Binding-site contacts:
Ligand atom C1 contacts residue ASN1134 of chain 1.A at 1.4 Å.
Ligand atom O7 contacts residue ASN1134 of chain 1.A at 4.2 Å.
Ligand atom C5 contacts residue ASN1134 of chain 1.A at 3.7 Å.
Ligand atom C4 contacts residue ASN1134 of chain 1.A at 4.2 Å.
Ligand atom C3 contacts residue ASN1134 of chain 1.A at 3.8 Å.
Ligand atom C7 contacts residue ASN1134 of chain 1.A at 3.8 Å.
Ligand atom O5 contacts residue ASN1134 of chain 1.A at 2.4 Å (h-bond).
Ligand atom C2 contacts residue ASN1134 of chain 1.A at 2.5 Å.
Ligand atom N2 contacts residue ASN1134 of chain 1.A at 2.9 Å (h-bond).

Sequence of chain 1.A:
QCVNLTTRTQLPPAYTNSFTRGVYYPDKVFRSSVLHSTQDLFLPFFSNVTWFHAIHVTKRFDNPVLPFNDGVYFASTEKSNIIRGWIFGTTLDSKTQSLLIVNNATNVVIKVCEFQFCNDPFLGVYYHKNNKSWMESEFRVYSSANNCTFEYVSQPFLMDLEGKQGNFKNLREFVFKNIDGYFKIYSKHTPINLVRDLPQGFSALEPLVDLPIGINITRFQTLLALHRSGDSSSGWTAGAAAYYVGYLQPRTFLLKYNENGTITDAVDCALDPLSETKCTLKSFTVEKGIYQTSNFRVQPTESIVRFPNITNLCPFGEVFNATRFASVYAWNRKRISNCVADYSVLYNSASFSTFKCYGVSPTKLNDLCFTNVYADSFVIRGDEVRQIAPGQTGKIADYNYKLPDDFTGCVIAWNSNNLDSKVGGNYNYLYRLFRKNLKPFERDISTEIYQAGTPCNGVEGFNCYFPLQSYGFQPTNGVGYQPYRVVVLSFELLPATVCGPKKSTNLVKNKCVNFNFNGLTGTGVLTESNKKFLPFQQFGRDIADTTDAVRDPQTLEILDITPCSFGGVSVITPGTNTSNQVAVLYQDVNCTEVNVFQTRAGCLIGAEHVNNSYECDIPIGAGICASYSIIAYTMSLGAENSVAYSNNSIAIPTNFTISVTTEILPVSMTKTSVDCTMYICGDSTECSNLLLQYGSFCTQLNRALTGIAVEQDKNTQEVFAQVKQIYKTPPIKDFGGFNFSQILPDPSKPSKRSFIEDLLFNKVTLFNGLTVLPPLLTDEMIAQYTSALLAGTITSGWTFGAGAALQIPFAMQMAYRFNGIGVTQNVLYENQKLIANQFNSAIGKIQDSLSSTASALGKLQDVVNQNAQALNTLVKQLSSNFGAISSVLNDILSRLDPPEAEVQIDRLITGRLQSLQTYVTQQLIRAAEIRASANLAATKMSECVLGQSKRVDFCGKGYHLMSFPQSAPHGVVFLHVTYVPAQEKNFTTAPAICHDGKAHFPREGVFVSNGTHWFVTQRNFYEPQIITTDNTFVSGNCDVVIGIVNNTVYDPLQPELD

The protein below binds the small molecule below.
Small molecule (SMILES): CC(=O)N[C@@H]1[C@@H](O)[C@H](O)[C@@H](CO)O[C@H]1O